The small molecule below binds the protein below.
Small molecule (SMILES): CCOC(=O)c1ccc(OCCCC2CCN(c3ccc(C)nn3)CC2)cc1

Sequence of chain 30.D:
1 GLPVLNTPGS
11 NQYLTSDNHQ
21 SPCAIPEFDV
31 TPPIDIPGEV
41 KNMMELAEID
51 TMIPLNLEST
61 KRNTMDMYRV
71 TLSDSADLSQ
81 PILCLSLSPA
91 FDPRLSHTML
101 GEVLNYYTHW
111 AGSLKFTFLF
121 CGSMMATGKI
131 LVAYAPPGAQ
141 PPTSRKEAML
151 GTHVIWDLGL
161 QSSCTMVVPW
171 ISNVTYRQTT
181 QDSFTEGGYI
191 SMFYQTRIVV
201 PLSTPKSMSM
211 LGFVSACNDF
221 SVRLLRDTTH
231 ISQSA

Binding-site contacts:
Ligand atom C17 contacts residue MET130 of chain 30.B at 3.7 Å (hydrophobic).
Ligand atom C9 contacts residue VAL194 of chain 30.B at 3.8 Å (hydrophobic).
Ligand atom O24 contacts residue THR109 of chain 30.B at 3.6 Å.
Ligand atom C18 contacts residue TYR110 of chain 30.B at 3.8 Å (hydrophobic).
Ligand atom C3 contacts residue TYR157 of chain 30.B at 3.4 Å (hydrophobic).
Ligand atom C25 contacts residue THR109 of chain 30.B at 3.2 Å.
Ligand atom C8 contacts residue TYR157 of chain 30.B at 3.4 Å (hydrophobic).
Ligand atom C22 contacts residue TYR110 of chain 30.B at 3.3 Å (hydrophobic).
Ligand atom O15 contacts residue MET130 of chain 30.B at 3.8 Å.
Ligand atom N3 contacts residue LEU239 of chain 30.B at 3.8 Å.
Ligand atom C7 contacts residue ILE25 of chain 30.D at 3.8 Å (hydrophobic).
Ligand atom C7 contacts residue VAL194 of chain 30.B at 3.6 Å (hydrophobic).
Ligand atom N4 contacts residue ILE192 of chain 30.B at 3.6 Å.
Ligand atom C19 contacts residue TYR110 of chain 30.B at 3.8 Å (hydrophobic).
Ligand atom C11 contacts residue PHE132 of chain 30.B at 3.5 Å (hydrophobic).
Ligand atom C8 contacts residue VAL194 of chain 30.B at 3.8 Å (hydrophobic).
Ligand atom C21 contacts residue TYR203 of chain 30.B at 3.7 Å (hydrophobic).
Ligand atom C10 contacts residue ILE108 of chain 30.B at 3.5 Å (hydrophobic).
Ligand atom C1 contacts residue ILE155 of chain 30.B at 3.8 Å (hydrophobic).
Ligand atom N6 contacts residue VAL194 of chain 30.B at 3.6 Å.
Ligand atom N4 contacts residue LEU239 of chain 30.B at 3.6 Å.
Ligand atom O24 contacts residue PHE236 of chain 30.B at 3.9 Å.
Ligand atom C13 contacts residue ILE108 of chain 30.B at 3.6 Å (hydrophobic).
Ligand atom C20 contacts residue PHE236 of chain 30.B at 3.4 Å (hydrophobic).
Ligand atom O23 contacts residue PHE236 of chain 30.B at 3.3 Å.
Ligand atom C13 contacts residue PHE236 of chain 30.B at 3.8 Å (hydrophobic).
Ligand atom C10 contacts residue PHE132 of chain 30.B at 3.7 Å (hydrophobic).
Ligand atom O23 contacts residue TYR110 of chain 30.B at 3.5 Å.
Ligand atom N3 contacts residue ILE192 of chain 30.B at 3.7 Å.
Ligand atom C16 contacts residue MET130 of chain 30.B at 3.8 Å (hydrophobic).
Ligand atom C3 contacts residue PRO179 of chain 30.B at 3.6 Å (hydrophobic).
Ligand atom C7 contacts residue TYR157 of chain 30.B at 3.5 Å (hydrophobic).
Ligand atom C4 contacts residue TYR157 of chain 30.B at 3.5 Å (hydrophobic).
Ligand atom C22 contacts residue PHE236 of chain 30.B at 3.3 Å (hydrophobic).
Ligand atom C4 contacts residue ALA24 of chain 30.D at 3.9 Å (hydrophobic).
Ligand atom C1 contacts residue ILE181 of chain 30.B at 3.5 Å (hydrophobic).
Ligand atom C19 contacts residue PHE236 of chain 30.B at 3.6 Å (hydrophobic).
Ligand atom C12 contacts residue PHE236 of chain 30.B at 3.7 Å (hydrophobic).
Ligand atom C3 contacts residue ALA24 of chain 30.D at 3.6 Å (hydrophobic).
Ligand atom O24 contacts residue TYR110 of chain 30.B at 3.3 Å.

Sequence of chain 30.B:
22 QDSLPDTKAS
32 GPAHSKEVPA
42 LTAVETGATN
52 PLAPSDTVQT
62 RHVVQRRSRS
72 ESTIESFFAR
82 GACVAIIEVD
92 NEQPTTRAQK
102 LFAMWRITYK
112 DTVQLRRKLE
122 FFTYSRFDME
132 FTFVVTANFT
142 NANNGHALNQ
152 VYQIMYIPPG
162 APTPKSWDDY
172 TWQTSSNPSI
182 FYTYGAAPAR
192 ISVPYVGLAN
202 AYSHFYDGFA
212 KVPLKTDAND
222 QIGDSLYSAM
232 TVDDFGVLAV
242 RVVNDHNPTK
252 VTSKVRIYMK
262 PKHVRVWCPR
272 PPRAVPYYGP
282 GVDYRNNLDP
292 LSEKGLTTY

Sequence of chain 26.D:
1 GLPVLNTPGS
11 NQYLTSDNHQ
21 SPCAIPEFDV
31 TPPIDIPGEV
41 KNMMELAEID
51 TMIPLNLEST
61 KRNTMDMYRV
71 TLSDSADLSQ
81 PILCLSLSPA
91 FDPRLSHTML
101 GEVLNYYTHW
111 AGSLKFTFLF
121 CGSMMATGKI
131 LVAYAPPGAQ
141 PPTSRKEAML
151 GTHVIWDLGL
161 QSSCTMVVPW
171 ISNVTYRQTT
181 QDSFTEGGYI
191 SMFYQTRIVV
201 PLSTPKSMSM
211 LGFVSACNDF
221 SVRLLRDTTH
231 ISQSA